Sequence of chain 24.C:
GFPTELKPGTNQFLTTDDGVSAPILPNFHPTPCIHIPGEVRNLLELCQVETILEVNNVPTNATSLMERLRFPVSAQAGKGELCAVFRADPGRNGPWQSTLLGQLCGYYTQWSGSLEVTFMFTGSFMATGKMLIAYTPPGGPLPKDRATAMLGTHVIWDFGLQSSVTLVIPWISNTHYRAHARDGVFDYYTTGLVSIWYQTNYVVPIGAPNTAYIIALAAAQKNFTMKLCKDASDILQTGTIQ

Binding-site contacts:
Ligand atom CAJ contacts residue PHE155 of chain 23.A at 3.8 Å (hydrophobic).
Ligand atom NBB contacts residue TRP203 of chain 23.A at 3.9 Å.
Ligand atom OAB contacts residue TRP203 of chain 23.A at 3.8 Å.
Ligand atom CAD contacts residue ASP112 of chain 23.A at 3.7 Å.
Ligand atom CAC contacts residue PHE233 of chain 23.A at 3.9 Å (hydrophobic).
Ligand atom CAF contacts residue ASP112 of chain 23.A at 3.6 Å.
Ligand atom CAR contacts residue TYR201 of chain 23.A at 3.5 Å (hydrophobic).
Ligand atom CAL contacts residue PRO177 of chain 23.A at 3.7 Å (hydrophobic).
Ligand atom CAP contacts residue ILE111 of chain 23.A at 3.6 Å (hydrophobic).
Ligand atom CAK contacts residue PHE135 of chain 23.A at 3.6 Å (hydrophobic).
Ligand atom CAG contacts residue ASN228 of chain 23.A at 3.2 Å.
Ligand atom CAG contacts residue TRP203 of chain 23.A at 3.6 Å (hydrophobic).
Ligand atom CAL contacts residue PHE155 of chain 23.A at 3.7 Å (hydrophobic).
Ligand atom CAC contacts residue PHE137 of chain 23.A at 3.8 Å (hydrophobic).
Ligand atom CBA contacts residue TRP203 of chain 23.A at 3.3 Å (hydrophobic).
Ligand atom CAS contacts residue TRP203 of chain 23.A at 3.5 Å (hydrophobic).
Ligand atom OAB contacts residue ASP112 of chain 23.A at 3.6 Å.
Ligand atom CAA contacts residue TYR153 of chain 23.A at 3.7 Å (hydrophobic).
Ligand atom NAT contacts residue PHE155 of chain 23.A at 3.9 Å.
Ligand atom NBC contacts residue TRP203 of chain 23.A at 3.2 Å.
Ligand atom CAE contacts residue GLN202 of chain 23.A at 3.4 Å.
Ligand atom OAW contacts residue MET195 of chain 23.A at 3.3 Å.
Ligand atom CAE contacts residue ASN228 of chain 23.A at 3.4 Å.
Ligand atom CAF contacts residue TRP203 of chain 23.A at 3.8 Å (hydrophobic).
Ligand atom OAB contacts residue ILE113 of chain 23.A at 3.2 Å (h-bond).
Ligand atom CAS contacts residue TYR201 of chain 23.A at 3.7 Å (hydrophobic).
Ligand atom CAP contacts residue PHE135 of chain 23.A at 3.6 Å (hydrophobic).
Ligand atom CAI contacts residue PHE135 of chain 23.A at 3.7 Å (hydrophobic).
Ligand atom CAI contacts residue VAL192 of chain 23.A at 3.9 Å (hydrophobic).
Ligand atom CBA contacts residue ASN228 of chain 23.A at 3.8 Å.
Ligand atom CAA contacts residue VAL179 of chain 23.A at 3.3 Å (hydrophobic).
Ligand atom CAA contacts residue SER178 of chain 23.A at 3.5 Å.
Ligand atom CAS contacts residue ASN228 of chain 23.A at 3.7 Å.
Ligand atom CAG contacts residue GLN202 of chain 23.A at 3.5 Å.
Ligand atom CAD contacts residue THR114 of chain 23.A at 3.6 Å.
Ligand atom OAW contacts residue ILE111 of chain 23.A at 3.9 Å.
Ligand atom CAN contacts residue ILE111 of chain 23.A at 3.8 Å (hydrophobic).
Ligand atom CAX contacts residue TRP203 of chain 23.A at 3.5 Å (hydrophobic).
Ligand atom CAH contacts residue PHE155 of chain 23.A at 3.7 Å (hydrophobic).
Ligand atom CAA contacts residue PRO177 of chain 23.A at 3.3 Å (hydrophobic).

Sequence of chain 23.C:
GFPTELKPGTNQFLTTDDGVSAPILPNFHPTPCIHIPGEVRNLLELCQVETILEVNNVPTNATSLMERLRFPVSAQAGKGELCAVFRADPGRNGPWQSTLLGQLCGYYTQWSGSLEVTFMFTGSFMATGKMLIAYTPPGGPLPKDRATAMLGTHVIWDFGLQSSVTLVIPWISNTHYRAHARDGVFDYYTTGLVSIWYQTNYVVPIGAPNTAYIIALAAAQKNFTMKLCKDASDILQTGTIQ

Sequence of chain 23.A:
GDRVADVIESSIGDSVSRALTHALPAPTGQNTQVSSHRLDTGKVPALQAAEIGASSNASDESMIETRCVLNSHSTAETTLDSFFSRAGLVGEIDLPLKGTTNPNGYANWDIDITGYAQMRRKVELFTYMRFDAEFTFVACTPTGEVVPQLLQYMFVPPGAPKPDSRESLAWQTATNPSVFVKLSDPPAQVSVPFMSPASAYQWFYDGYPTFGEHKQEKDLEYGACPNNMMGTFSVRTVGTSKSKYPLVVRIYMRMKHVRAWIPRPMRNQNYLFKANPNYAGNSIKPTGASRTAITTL

The protein below binds the small molecule below.
Small molecule (SMILES): CCO/N=C/c1ccc(OCCCCCN2CCN(c3ccncc3)C2=O)cc1